This small molecule binds to this protein.
Small molecule (SMILES): COC(=O)N[C@H](C(=O)N[C@@H](Cc1ccccc1)[C@@H](O)CN(Cc1ccc(-c2ccccn2)cc1)NC(=O)[C@@H](NC(=O)OC)C(C)(C)C)C(C)(C)C

Sequence of chain 1.A:
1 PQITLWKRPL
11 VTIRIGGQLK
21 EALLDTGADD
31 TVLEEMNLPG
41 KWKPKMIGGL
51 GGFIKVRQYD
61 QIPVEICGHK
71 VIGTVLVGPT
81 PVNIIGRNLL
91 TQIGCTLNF

Sequence of chain 1.B:
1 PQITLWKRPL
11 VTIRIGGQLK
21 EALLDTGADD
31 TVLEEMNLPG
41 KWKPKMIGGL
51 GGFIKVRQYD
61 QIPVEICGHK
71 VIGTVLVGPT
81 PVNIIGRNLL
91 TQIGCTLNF

Binding-site contacts:
Ligand atom CAB contacts residue ARG8 of chain 1.A at 3.7 Å.
Ligand atom OBI contacts residue GLY48 of chain 1.A at 3.3 Å (h-bond).
Ligand atom OAI contacts residue ASP29 of chain 1.A at 3.1 Å (salt-bridge).
Ligand atom NBD contacts residue VAL82 of chain 1.A at 3.6 Å.
Ligand atom CBK contacts residue GLY48 of chain 1.A at 3.6 Å.
Ligand atom CBS contacts residue ASP25 of chain 1.B at 3.3 Å.
Ligand atom OAJ contacts residue ALA28 of chain 1.B at 3.5 Å.
Ligand atom CAW contacts residue LEU50 of chain 1.B at 3.7 Å (hydrophobic).
Ligand atom CAW contacts residue GLY49 of chain 1.B at 3.5 Å.
Ligand atom CAA contacts residue ARG8 of chain 1.B at 3.2 Å.
Ligand atom OAI contacts residue ALA28 of chain 1.A at 3.7 Å.
Ligand atom CAP contacts residue VAL82 of chain 1.B at 3.7 Å (hydrophobic).
Ligand atom CAX contacts residue GLY27 of chain 1.B at 3.7 Å.
Ligand atom OBJ contacts residue GLY48 of chain 1.B at 3.5 Å (h-bond).
Ligand atom CAT contacts residue GLY27 of chain 1.A at 3.6 Å.
Ligand atom N contacts residue GLY48 of chain 1.A at 2.9 Å (h-bond).
Ligand atom CAU contacts residue GLY49 of chain 1.A at 3.6 Å.
Ligand atom CG2 contacts residue LEU50 of chain 1.B at 3.7 Å (hydrophobic).
Ligand atom OAJ contacts residue ASP29 of chain 1.B at 2.9 Å (salt-bridge).
Ligand atom OAJ contacts residue GLY27 of chain 1.B at 3.5 Å (h-bond).
Ligand atom CAY contacts residue GLY48 of chain 1.B at 3.6 Å.
Ligand atom CG2 contacts residue GLY48 of chain 1.A at 3.6 Å.
Ligand atom OAL contacts residue GLY49 of chain 1.B at 3.3 Å.
Ligand atom CAQ contacts residue GLY49 of chain 1.A at 3.4 Å.
Ligand atom CBC contacts residue ASP25 of chain 1.A at 2.9 Å.
Ligand atom OAM contacts residue ASP25 of chain 1.B at 2.5 Å (salt-bridge).
Ligand atom CAG contacts residue GLY48 of chain 1.B at 3.6 Å.
Ligand atom OAM contacts residue ASP25 of chain 1.A at 2.7 Å (salt-bridge).
Ligand atom NBG contacts residue GLY27 of chain 1.A at 3.1 Å (h-bond).
Ligand atom CBA contacts residue ASP25 of chain 1.B at 3.2 Å.
Ligand atom OAI contacts residue GLY27 of chain 1.A at 3.3 Å (h-bond).
Ligand atom CAO contacts residue ARG8 of chain 1.A at 3.1 Å.
Ligand atom CBS contacts residue ASP25 of chain 1.A at 3.4 Å.
Ligand atom NBF contacts residue GLY48 of chain 1.B at 3.0 Å (h-bond).
Ligand atom NBH contacts residue GLY27 of chain 1.B at 3.3 Å (h-bond).
Ligand atom O contacts residue GLY49 of chain 1.A at 3.2 Å.
Ligand atom CAA contacts residue ASP29 of chain 1.A at 3.4 Å.
Ligand atom OAM contacts residue GLY27 of chain 1.A at 3.3 Å.
Ligand atom CAB contacts residue ASP29 of chain 1.B at 3.4 Å.
Ligand atom CAS contacts residue ARG8 of chain 1.A at 3.1 Å.